Sequence of chain 1.A:
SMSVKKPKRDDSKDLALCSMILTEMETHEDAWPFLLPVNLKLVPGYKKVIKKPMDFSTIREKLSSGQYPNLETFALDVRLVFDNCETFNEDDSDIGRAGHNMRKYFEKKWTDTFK

The protein below binds the small molecule below.
Small molecule (SMILES): Cn1cc(C(=O)NCCN)ccc1=O

Binding-site contacts:
Ligand atom C05 contacts residue ILE95 of chain 1.A at 4.3 Å (hydrophobic).
Ligand atom O08 contacts residue PHE88 of chain 1.A at 4.1 Å.
Ligand atom C03 contacts residue VAL38 of chain 1.A at 4.3 Å (hydrophobic).
Ligand atom C01 contacts residue VAL38 of chain 1.A at 4.4 Å (hydrophobic).
Ligand atom C03 contacts residue ILE95 of chain 1.A at 3.6 Å (hydrophobic).
Ligand atom N02 contacts residue PRO33 of chain 1.A at 4.1 Å.
Ligand atom C06 contacts residue PHE88 of chain 1.A at 3.2 Å (hydrophobic).
Ligand atom C07 contacts residue ILE95 of chain 1.A at 4.2 Å (hydrophobic).
Ligand atom N02 contacts residue ILE95 of chain 1.A at 3.7 Å.
Ligand atom O08 contacts residue CYS85 of chain 1.A at 3.9 Å.
Ligand atom C07 contacts residue VAL38 of chain 1.A at 4.2 Å (hydrophobic).
Ligand atom C05 contacts residue PHE88 of chain 1.A at 3.9 Å (hydrophobic).
Ligand atom C07 contacts residue PHE88 of chain 1.A at 4.4 Å (hydrophobic).
Ligand atom C06 contacts residue ASN89 of chain 1.A at 3.4 Å.
Ligand atom C06 contacts residue TYR46 of chain 1.A at 3.7 Å (hydrophobic).
Ligand atom O08 contacts residue ASN89 of chain 1.A at 3.0 Å (h-bond).
Ligand atom C07 contacts residue TYR46 of chain 1.A at 3.8 Å (hydrophobic).
Ligand atom O08 contacts residue TYR46 of chain 1.A at 3.6 Å.
Ligand atom C04 contacts residue ILE95 of chain 1.A at 3.5 Å (hydrophobic).
Ligand atom C09 contacts residue ILE95 of chain 1.A at 3.5 Å (hydrophobic).
Ligand atom C12 contacts residue ILE95 of chain 1.A at 4.4 Å (hydrophobic).
Ligand atom C07 contacts residue ASN89 of chain 1.A at 3.2 Å.
Ligand atom N02 contacts residue ASN89 of chain 1.A at 4.0 Å.
Ligand atom C05 contacts residue ASN89 of chain 1.A at 4.1 Å.
Ligand atom O10 contacts residue ILE95 of chain 1.A at 3.9 Å.
Ligand atom N11 contacts residue ILE95 of chain 1.A at 3.7 Å.
Ligand atom C03 contacts residue PRO33 of chain 1.A at 4.1 Å (hydrophobic).
Ligand atom C01 contacts residue ILE95 of chain 1.A at 3.9 Å (hydrophobic).
Ligand atom C01 contacts residue PRO33 of chain 1.A at 3.2 Å (hydrophobic).
Ligand atom N02 contacts residue VAL38 of chain 1.A at 4.0 Å.
Ligand atom C01 contacts residue PHE34 of chain 1.A at 3.7 Å (hydrophobic).